The small molecule below binds the protein below.
Small molecule (SMILES): CCc1nc(N)nc(N)c1-c1ccc(Cl)cc1

Binding-site contacts:
Ligand atom C10 contacts residue BEN1 of chain 1.G at 3.3 Å.
Ligand atom CL1 contacts residue SER86 of chain 1.A at 3.5 Å.
Ligand atom CL1 contacts residue THR83 of chain 1.A at 3.7 Å.
Ligand atom N6 contacts residue ASP31 of chain 1.A at 2.7 Å (salt-bridge).
Ligand atom C15 contacts residue ASP31 of chain 1.A at 3.5 Å.
Ligand atom C16 contacts residue PHE35 of chain 1.A at 4.0 Å (hydrophobic).
Ligand atom N13 contacts residue NDP1 of chain 1.E at 3.6 Å.
Ligand atom N13 contacts residue VAL9 of chain 1.A at 3.9 Å.
Ligand atom CL1 contacts residue BEN1 of chain 1.G at 3.8 Å.
Ligand atom N1 contacts residue NDP1 of chain 1.E at 3.7 Å.
Ligand atom C4 contacts residue NDP1 of chain 1.E at 3.7 Å.
Ligand atom C11 contacts residue BEN1 of chain 1.G at 3.5 Å.
Ligand atom C2 contacts residue ASP31 of chain 1.A at 3.5 Å.
Ligand atom C16 contacts residue ASP31 of chain 1.A at 3.5 Å.
Ligand atom N13 contacts residue VAL151 of chain 1.A at 3.1 Å (h-bond).
Ligand atom N14 contacts residue VAL9 of chain 1.A at 3.6 Å (h-bond).
Ligand atom C3 contacts residue NDP1 of chain 1.E at 3.4 Å.
Ligand atom C4 contacts residue PHE35 of chain 1.A at 3.9 Å (hydrophobic).
Ligand atom C2 contacts residue VAL9 of chain 1.A at 3.9 Å (hydrophobic).
Ligand atom C3 contacts residue PHE35 of chain 1.A at 3.6 Å (hydrophobic).
Ligand atom C7 contacts residue NDP1 of chain 1.E at 3.8 Å.
Ligand atom N14 contacts residue ASP31 of chain 1.A at 2.7 Å (salt-bridge).
Ligand atom N13 contacts residue PHE35 of chain 1.A at 3.8 Å.
Ligand atom CL1 contacts residue MET87 of chain 1.A at 3.6 Å.
Ligand atom N13 contacts residue VAL8 of chain 1.A at 2.8 Å (h-bond).
Ligand atom N13 contacts residue TYR157 of chain 1.A at 3.5 Å (h-bond).
Ligand atom N1 contacts residue VAL9 of chain 1.A at 3.4 Å.
Ligand atom C5 contacts residue ASP31 of chain 1.A at 3.6 Å.
Ligand atom N14 contacts residue ALA10 of chain 1.A at 3.9 Å.
Ligand atom C3 contacts residue VAL8 of chain 1.A at 3.7 Å (hydrophobic).
Ligand atom C2 contacts residue PHE35 of chain 1.A at 3.9 Å (hydrophobic).
Ligand atom C8 contacts residue NDP1 of chain 1.E at 3.3 Å.
Ligand atom N14 contacts residue THR172 of chain 1.A at 3.3 Å (h-bond).
Ligand atom C12 contacts residue PHE35 of chain 1.A at 3.7 Å (hydrophobic).
Ligand atom N1 contacts residue PHE35 of chain 1.A at 3.6 Å.
Ligand atom C2 contacts residue ALA10 of chain 1.A at 3.9 Å (hydrophobic).
Ligand atom N1 contacts residue ALA10 of chain 1.A at 3.8 Å.
Ligand atom N1 contacts residue VAL8 of chain 1.A at 3.6 Å.
Ligand atom C9 contacts residue BEN1 of chain 1.G at 3.6 Å.
Ligand atom C9 contacts residue NDP1 of chain 1.E at 3.7 Å.

Sequence of chain 1.A:
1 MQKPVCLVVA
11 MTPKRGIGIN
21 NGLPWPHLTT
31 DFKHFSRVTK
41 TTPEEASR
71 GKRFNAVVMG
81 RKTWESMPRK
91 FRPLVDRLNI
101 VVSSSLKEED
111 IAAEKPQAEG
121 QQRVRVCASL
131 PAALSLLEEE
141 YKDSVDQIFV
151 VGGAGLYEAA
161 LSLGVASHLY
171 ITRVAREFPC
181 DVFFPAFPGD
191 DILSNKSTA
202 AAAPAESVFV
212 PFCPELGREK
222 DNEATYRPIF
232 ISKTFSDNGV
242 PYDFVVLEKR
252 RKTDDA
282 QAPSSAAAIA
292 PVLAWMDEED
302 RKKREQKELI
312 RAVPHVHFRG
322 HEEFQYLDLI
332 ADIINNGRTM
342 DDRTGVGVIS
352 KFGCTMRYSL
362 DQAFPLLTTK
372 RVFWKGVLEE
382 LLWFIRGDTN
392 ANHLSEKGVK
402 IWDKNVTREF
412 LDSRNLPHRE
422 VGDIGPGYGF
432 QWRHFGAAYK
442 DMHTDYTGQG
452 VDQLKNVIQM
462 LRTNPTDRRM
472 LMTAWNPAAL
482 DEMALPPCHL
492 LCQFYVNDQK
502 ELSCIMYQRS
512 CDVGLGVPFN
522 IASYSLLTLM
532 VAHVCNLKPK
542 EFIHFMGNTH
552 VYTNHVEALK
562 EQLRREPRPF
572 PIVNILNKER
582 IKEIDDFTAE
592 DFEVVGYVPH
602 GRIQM